Sequence of chain 1.B:
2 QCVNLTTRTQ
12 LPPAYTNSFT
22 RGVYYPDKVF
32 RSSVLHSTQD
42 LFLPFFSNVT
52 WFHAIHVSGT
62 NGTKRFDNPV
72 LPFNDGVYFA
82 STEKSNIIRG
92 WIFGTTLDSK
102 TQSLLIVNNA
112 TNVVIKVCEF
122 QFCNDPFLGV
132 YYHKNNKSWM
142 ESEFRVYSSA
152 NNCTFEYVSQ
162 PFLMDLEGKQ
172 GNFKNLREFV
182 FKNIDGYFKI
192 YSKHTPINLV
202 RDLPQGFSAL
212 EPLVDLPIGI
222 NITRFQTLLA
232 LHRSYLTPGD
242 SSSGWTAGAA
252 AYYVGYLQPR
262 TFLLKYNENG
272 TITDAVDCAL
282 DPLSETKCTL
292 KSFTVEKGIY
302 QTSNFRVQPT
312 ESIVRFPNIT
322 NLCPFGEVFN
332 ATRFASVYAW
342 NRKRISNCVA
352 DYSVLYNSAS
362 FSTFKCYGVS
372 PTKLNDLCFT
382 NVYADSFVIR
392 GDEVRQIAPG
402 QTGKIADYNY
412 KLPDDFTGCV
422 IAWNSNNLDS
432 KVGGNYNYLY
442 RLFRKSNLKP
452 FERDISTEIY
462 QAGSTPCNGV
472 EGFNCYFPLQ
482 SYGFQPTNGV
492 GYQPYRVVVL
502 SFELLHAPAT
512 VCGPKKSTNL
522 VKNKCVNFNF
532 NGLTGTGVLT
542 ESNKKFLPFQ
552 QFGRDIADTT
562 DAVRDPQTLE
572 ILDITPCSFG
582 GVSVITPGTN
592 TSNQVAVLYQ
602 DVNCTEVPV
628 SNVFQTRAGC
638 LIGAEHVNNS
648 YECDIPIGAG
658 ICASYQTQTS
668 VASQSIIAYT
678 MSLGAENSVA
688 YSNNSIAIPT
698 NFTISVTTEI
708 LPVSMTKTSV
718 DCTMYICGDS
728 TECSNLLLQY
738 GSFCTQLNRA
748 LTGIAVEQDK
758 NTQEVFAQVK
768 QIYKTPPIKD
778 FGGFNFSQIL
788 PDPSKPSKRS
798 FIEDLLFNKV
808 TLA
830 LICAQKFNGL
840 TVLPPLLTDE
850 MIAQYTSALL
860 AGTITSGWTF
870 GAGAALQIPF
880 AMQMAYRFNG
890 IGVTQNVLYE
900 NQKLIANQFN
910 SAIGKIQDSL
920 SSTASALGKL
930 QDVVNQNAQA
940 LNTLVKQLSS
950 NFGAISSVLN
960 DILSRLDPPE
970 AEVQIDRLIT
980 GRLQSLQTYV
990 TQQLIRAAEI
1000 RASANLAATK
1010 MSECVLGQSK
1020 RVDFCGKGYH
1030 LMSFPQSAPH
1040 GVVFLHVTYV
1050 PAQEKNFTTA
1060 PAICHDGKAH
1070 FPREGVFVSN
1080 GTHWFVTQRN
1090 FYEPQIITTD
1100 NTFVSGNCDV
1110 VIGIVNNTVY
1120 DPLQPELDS

Sequence of chain 1.A:
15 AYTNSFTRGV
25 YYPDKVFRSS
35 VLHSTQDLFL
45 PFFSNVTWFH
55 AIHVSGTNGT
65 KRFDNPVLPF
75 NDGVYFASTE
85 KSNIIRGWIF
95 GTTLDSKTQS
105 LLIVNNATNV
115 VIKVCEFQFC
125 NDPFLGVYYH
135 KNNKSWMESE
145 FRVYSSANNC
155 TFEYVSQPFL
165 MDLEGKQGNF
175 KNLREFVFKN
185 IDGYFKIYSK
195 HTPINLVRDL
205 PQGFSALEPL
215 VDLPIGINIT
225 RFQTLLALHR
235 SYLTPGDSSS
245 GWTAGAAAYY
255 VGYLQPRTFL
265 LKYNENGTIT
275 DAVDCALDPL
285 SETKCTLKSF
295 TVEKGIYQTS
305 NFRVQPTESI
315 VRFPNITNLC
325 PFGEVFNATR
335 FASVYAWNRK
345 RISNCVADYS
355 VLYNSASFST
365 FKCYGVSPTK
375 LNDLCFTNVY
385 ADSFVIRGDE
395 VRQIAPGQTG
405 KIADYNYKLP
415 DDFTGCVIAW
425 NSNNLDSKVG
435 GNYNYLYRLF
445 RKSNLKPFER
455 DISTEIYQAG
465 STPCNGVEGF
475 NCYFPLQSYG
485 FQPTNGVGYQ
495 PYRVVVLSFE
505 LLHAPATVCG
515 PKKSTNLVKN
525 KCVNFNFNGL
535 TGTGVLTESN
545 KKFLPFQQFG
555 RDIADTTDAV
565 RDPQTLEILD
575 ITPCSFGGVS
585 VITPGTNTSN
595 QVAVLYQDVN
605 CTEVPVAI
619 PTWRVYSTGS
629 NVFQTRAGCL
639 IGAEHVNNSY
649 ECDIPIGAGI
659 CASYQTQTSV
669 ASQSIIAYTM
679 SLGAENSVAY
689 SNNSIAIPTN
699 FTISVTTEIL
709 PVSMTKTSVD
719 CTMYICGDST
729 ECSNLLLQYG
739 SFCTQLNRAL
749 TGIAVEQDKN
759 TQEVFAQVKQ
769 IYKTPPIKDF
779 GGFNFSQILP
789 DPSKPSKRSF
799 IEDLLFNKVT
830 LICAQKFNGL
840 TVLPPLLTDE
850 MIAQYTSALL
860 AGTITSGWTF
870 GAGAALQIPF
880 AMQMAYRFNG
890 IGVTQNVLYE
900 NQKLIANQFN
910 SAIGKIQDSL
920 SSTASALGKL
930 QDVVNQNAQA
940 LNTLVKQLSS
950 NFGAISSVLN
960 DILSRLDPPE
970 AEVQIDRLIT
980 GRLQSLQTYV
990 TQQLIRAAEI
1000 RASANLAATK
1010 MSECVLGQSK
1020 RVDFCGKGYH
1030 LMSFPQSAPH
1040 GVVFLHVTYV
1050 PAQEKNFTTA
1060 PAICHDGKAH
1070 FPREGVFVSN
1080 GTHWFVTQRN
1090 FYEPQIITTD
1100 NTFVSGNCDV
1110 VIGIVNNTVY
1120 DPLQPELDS

A small-molecule ligand and the protein it binds are described below.
Small molecule (SMILES): CC(=O)N[C@H]1[C@H](O[C@H]2[C@H](O)[C@@H](NC(C)=O)CO[C@@H]2CO)O[C@H](CO)[C@@H](O)[C@@H]1O

Binding-site contacts:
Ligand atom C8 contacts residue GLU269 of chain 1.B at 4.3 Å.
Ligand atom C5 contacts residue LYS546 of chain 1.A at 4.0 Å.
Ligand atom O6 contacts residue LYS546 of chain 1.A at 2.7 Å (salt-bridge).
Ligand atom C2 contacts residue ASN270 of chain 1.B at 2.5 Å.
Ligand atom C5 contacts residue ASN270 of chain 1.B at 3.6 Å.
Ligand atom O7 contacts residue ASN270 of chain 1.B at 4.1 Å.
Ligand atom C3 contacts residue ASN270 of chain 1.B at 3.8 Å.
Ligand atom C7 contacts residue ASN270 of chain 1.B at 3.7 Å.
Ligand atom C1 contacts residue LYS546 of chain 1.A at 4.0 Å.
Ligand atom O5 contacts residue ASN270 of chain 1.B at 2.4 Å (h-bond).
Ligand atom C7 contacts residue ASN268 of chain 1.B at 3.8 Å.
Ligand atom N2 contacts residue ASN270 of chain 1.B at 2.9 Å (h-bond).
Ligand atom C1 contacts residue ASN270 of chain 1.B at 1.4 Å.
Ligand atom C8 contacts residue ASN268 of chain 1.B at 3.9 Å.
Ligand atom C4 contacts residue ASN270 of chain 1.B at 4.2 Å.
Ligand atom O7 contacts residue ASN268 of chain 1.B at 3.6 Å.
Ligand atom C6 contacts residue LYS546 of chain 1.A at 3.8 Å.
Ligand atom N2 contacts residue ASN268 of chain 1.B at 4.5 Å.
Ligand atom O5 contacts residue LYS546 of chain 1.A at 3.6 Å.